Binding-site contacts:
Ligand atom F2 contacts residue THR259 of chain 1.A at 3.5 Å.
Ligand atom C16 contacts residue THR259 of chain 1.A at 3.4 Å.
Ligand atom O1 contacts residue PHE298 of chain 1.A at 3.5 Å.
Ligand atom O3 contacts residue PHE298 of chain 1.A at 3.8 Å.
Ligand atom C1 contacts residue GLY297 of chain 1.A at 3.6 Å.
Ligand atom N1 contacts residue MET283 of chain 1.A at 3.5 Å.
Ligand atom F3 contacts residue PHE266 of chain 1.A at 3.5 Å.
Ligand atom C15 contacts residue PHE298 of chain 1.A at 3.4 Å (hydrophobic).
Ligand atom F1 contacts residue TYR255 of chain 1.A at 3.6 Å.
Ligand atom C5 contacts residue MET283 of chain 1.A at 3.5 Å (hydrophobic).
Ligand atom C22 contacts residue MET199 of chain 1.A at 3.7 Å (hydrophobic).
Ligand atom C21 contacts residue LEU245 of chain 1.A at 3.6 Å (hydrophobic).
Ligand atom C12 contacts residue PHE298 of chain 1.A at 3.7 Å (hydrophobic).
Ligand atom F2 contacts residue ILE262 of chain 1.A at 3.6 Å.
Ligand atom O1 contacts residue MET283 of chain 1.A at 3.5 Å.
Ligand atom O6 contacts residue PRO282 of chain 1.A at 3.5 Å.
Ligand atom C19 contacts residue PHE298 of chain 1.A at 3.6 Å (hydrophobic).
Ligand atom C4 contacts residue SER294 of chain 1.A at 3.7 Å.
Ligand atom C4 contacts residue MET283 of chain 1.A at 3.7 Å (hydrophobic).
Ligand atom O3 contacts residue ILE262 of chain 1.A at 3.6 Å.
Ligand atom F1 contacts residue GLN295 of chain 1.A at 3.7 Å.
Ligand atom C16 contacts residue GLN295 of chain 1.A at 3.4 Å.
Ligand atom C18 contacts residue GLN295 of chain 1.A at 3.2 Å.
Ligand atom F4 contacts residue GLN295 of chain 1.A at 3.2 Å.
Ligand atom F2 contacts residue ASN247 of chain 1.A at 3.5 Å.
Ligand atom O5 contacts residue MET199 of chain 1.A at 3.3 Å.
Ligand atom C15 contacts residue ILE262 of chain 1.A at 3.7 Å (hydrophobic).
Ligand atom O4 contacts residue GLN295 of chain 1.A at 2.9 Å (h-bond).
Ligand atom F2 contacts residue TRP258 of chain 1.A at 3.5 Å.
Ligand atom F1 contacts residue ASN247 of chain 1.A at 3.4 Å.
Ligand atom O3 contacts residue GLN295 of chain 1.A at 3.1 Å (h-bond).
Ligand atom O4 contacts residue PHE298 of chain 1.A at 3.5 Å.
Ligand atom F4 contacts residue SER294 of chain 1.A at 3.6 Å.
Ligand atom C6 contacts residue MET283 of chain 1.A at 3.3 Å (hydrophobic).
Ligand atom F3 contacts residue MET283 of chain 1.A at 2.9 Å.
Ligand atom C17 contacts residue PHE298 of chain 1.A at 3.4 Å (hydrophobic).
Ligand atom F1 contacts residue PRO248 of chain 1.A at 3.6 Å.
Ligand atom O2 contacts residue ILE302 of chain 1.A at 3.3 Å.
Ligand atom F1 contacts residue PHE298 of chain 1.A at 3.7 Å.
Ligand atom F4 contacts residue PHE298 of chain 1.A at 3.2 Å.

Sequence of chain 1.A:
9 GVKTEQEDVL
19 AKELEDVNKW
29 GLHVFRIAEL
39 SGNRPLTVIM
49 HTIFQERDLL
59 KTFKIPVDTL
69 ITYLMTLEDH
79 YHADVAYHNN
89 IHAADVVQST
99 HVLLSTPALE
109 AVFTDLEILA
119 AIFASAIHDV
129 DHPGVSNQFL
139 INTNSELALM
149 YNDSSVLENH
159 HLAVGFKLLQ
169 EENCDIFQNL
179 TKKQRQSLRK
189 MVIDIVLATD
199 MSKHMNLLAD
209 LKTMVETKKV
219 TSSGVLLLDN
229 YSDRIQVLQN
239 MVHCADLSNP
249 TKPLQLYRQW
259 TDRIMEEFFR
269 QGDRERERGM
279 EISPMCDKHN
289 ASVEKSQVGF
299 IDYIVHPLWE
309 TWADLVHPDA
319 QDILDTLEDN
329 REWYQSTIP

The small molecule below binds the protein below.
Small molecule (SMILES): CC1(C)CC(=O)N(CC(=O)N2CCC(N3N=C(c4ccc(OC(F)F)c(OC(F)F)c4)[C@H]4CC=CC[C@H]4C3=O)CC2)C(=O)C1